Sequence of chain 1.B:
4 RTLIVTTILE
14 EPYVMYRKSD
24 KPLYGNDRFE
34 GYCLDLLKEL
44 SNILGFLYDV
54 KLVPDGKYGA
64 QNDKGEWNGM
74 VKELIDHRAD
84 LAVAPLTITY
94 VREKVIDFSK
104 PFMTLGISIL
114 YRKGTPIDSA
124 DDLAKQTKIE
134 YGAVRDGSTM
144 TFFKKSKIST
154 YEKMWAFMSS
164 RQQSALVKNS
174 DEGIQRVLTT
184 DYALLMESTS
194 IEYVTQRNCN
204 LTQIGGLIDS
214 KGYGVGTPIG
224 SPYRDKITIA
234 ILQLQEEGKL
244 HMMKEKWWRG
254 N

The small molecule below binds the protein below.
Small molecule (SMILES): Cc1cn(C[C@H](N)C(=O)O)c(=O)n(Cc2ccsc2C(=O)O)c1=O

Binding-site contacts:
Ligand atom N contacts residue THR90 of chain 1.B at 3.0 Å (h-bond).
Ligand atom OXT contacts residue ARG95 of chain 1.B at 2.8 Å (salt-bridge).
Ligand atom O1 contacts residue SER141 of chain 1.B at 3.4 Å (h-bond).
Ligand atom CA contacts residue THR90 of chain 1.B at 3.8 Å.
Ligand atom O2 contacts residue THR142 of chain 1.B at 2.7 Å (h-bond).
Ligand atom C contacts residue THR90 of chain 1.B at 3.9 Å.
Ligand atom S20 contacts residue VAL137 of chain 1.B at 3.7 Å.
Ligand atom O8 contacts residue SER141 of chain 1.B at 3.7 Å.
Ligand atom O1 contacts residue GLY140 of chain 1.B at 3.8 Å.
Ligand atom C2 contacts residue TYR216 of chain 1.B at 3.8 Å (hydrophobic).
Ligand atom O2 contacts residue SER141 of chain 1.B at 3.3 Å (h-bond).
Ligand atom OXT contacts residue LEU89 of chain 1.B at 3.5 Å.
Ligand atom N contacts residue TYR216 of chain 1.B at 3.6 Å.
Ligand atom C6 contacts residue TYR216 of chain 1.B at 3.7 Å (hydrophobic).
Ligand atom C6 contacts residue GLU13 of chain 1.B at 3.9 Å.
Ligand atom N4 contacts residue TYR61 of chain 1.B at 4.0 Å.
Ligand atom O2 contacts residue GLU190 of chain 1.B at 3.6 Å.
Ligand atom C17 contacts residue GLU190 of chain 1.B at 4.1 Å.
Ligand atom CB contacts residue PRO88 of chain 1.B at 4.1 Å (hydrophobic).
Ligand atom OXT contacts residue TYR61 of chain 1.B at 3.9 Å.
Ligand atom CB contacts residue TYR61 of chain 1.B at 3.7 Å (hydrophobic).
Ligand atom OXT contacts residue PRO88 of chain 1.B at 3.7 Å.
Ligand atom C10 contacts residue SER141 of chain 1.B at 3.4 Å.
Ligand atom C19 contacts residue SER141 of chain 1.B at 4.0 Å.
Ligand atom C17 contacts residue SER141 of chain 1.B at 3.9 Å.
Ligand atom C3 contacts residue PRO88 of chain 1.B at 3.7 Å (hydrophobic).
Ligand atom CA contacts residue PRO88 of chain 1.B at 3.9 Å (hydrophobic).
Ligand atom C6 contacts residue PRO88 of chain 1.B at 3.9 Å (hydrophobic).
Ligand atom O contacts residue TYR61 of chain 1.B at 3.5 Å.
Ligand atom C6 contacts residue TYR16 of chain 1.B at 3.9 Å (hydrophobic).
Ligand atom N contacts residue PRO88 of chain 1.B at 2.9 Å (h-bond).
Ligand atom C10 contacts residue THR142 of chain 1.B at 3.2 Å.
Ligand atom OXT contacts residue THR90 of chain 1.B at 2.8 Å (h-bond).
Ligand atom O1 contacts residue THR142 of chain 1.B at 2.9 Å (h-bond).
Ligand atom O contacts residue ARG95 of chain 1.B at 2.8 Å (salt-bridge).
Ligand atom S20 contacts residue GLY140 of chain 1.B at 4.0 Å.
Ligand atom O7 contacts residue SER193 of chain 1.B at 3.4 Å (h-bond).
Ligand atom C contacts residue TYR61 of chain 1.B at 3.9 Å (hydrophobic).
Ligand atom C contacts residue ARG95 of chain 1.B at 3.6 Å.
Ligand atom C3 contacts residue TYR61 of chain 1.B at 3.5 Å (hydrophobic).